Binding-site contacts:
Ligand atom O7 contacts residue SER73 of chain 1.A at 4.4 Å.
Ligand atom O7 contacts residue ASN76 of chain 1.A at 3.4 Å (h-bond).
Ligand atom N2 contacts residue ASN76 of chain 1.A at 2.7 Å (h-bond).
Ligand atom O6 contacts residue GLY25 of chain 1.A at 4.1 Å.
Ligand atom O7 contacts residue SER74 of chain 1.A at 3.5 Å (h-bond).
Ligand atom O6 contacts residue TYR26 of chain 1.A at 3.3 Å (h-bond).
Ligand atom C2 contacts residue ASN76 of chain 1.A at 2.4 Å.
Ligand atom C4 contacts residue ASN76 of chain 1.A at 4.4 Å.
Ligand atom C3 contacts residue ASN76 of chain 1.A at 3.7 Å.
Ligand atom C7 contacts residue SER74 of chain 1.A at 4.1 Å.
Ligand atom C6 contacts residue TYR26 of chain 1.A at 4.1 Å (hydrophobic).
Ligand atom C8 contacts residue SER74 of chain 1.A at 4.0 Å.
Ligand atom C7 contacts residue ASN76 of chain 1.A at 3.3 Å.
Ligand atom O5 contacts residue ASN76 of chain 1.A at 2.4 Å (h-bond).
Ligand atom C8 contacts residue ASN76 of chain 1.A at 4.5 Å.
Ligand atom C1 contacts residue ASN76 of chain 1.A at 1.5 Å.
Ligand atom O5 contacts residue TYR26 of chain 1.A at 4.5 Å.
Ligand atom C5 contacts residue ASN76 of chain 1.A at 3.9 Å.

This small molecule binds to this protein.
Small molecule (SMILES): CC(=O)N[C@@H]1[C@@H](O)[C@H](O)[C@@H](CO)O[C@H]1O

Sequence of chain 1.A:
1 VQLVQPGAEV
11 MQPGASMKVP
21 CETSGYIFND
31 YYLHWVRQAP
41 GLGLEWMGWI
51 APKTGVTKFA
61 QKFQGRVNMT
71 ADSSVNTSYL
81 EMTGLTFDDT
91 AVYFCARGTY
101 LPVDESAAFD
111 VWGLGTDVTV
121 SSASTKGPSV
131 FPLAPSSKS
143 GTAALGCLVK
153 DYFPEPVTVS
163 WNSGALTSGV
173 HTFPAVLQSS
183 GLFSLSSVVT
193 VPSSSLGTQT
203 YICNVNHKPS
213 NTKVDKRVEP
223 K